A small-molecule ligand and the protein it binds are described below.
Small molecule (SMILES): O=c1c(-c2ccc(O)cc2)coc2cc(O)cc(O)c12

Binding-site contacts:
Ligand atom C3 contacts residue ILE119 of chain 2.A at 3.8 Å (hydrophobic).
Ligand atom O4 contacts residue ILE122 of chain 2.A at 3.5 Å.
Ligand atom O4 contacts residue ILE119 of chain 2.A at 4.1 Å.
Ligand atom C8 contacts residue LEU44 of chain 2.A at 3.7 Å (hydrophobic).
Ligand atom C15 contacts residue GLU51 of chain 2.A at 3.1 Å.
Ligand atom C16 contacts residue LEU44 of chain 2.A at 3.6 Å (hydrophobic).
Ligand atom C14 contacts residue PHE102 of chain 2.A at 4.0 Å (hydrophobic).
Ligand atom C7 contacts residue MET82 of chain 2.A at 4.0 Å (hydrophobic).
Ligand atom O6 contacts residue MET86 of chain 2.A at 3.7 Å.
Ligand atom O14 contacts residue GLU51 of chain 2.A at 2.6 Å (salt-bridge).
Ligand atom C2 contacts residue GLY218 of chain 2.A at 3.9 Å.
Ligand atom O2 contacts residue GLY218 of chain 2.A at 4.0 Å.
Ligand atom C14 contacts residue LEU85 of chain 2.A at 3.9 Å (hydrophobic).
Ligand atom C14 contacts residue GLU51 of chain 2.A at 3.2 Å.
Ligand atom C2 contacts residue MET41 of chain 2.A at 3.5 Å (hydrophobic).
Ligand atom O9 contacts residue THR45 of chain 2.A at 4.0 Å.
Ligand atom O6 contacts residue PHE102 of chain 2.A at 3.9 Å.
Ligand atom O9 contacts residue MET82 of chain 2.A at 4.0 Å.
Ligand atom O2 contacts residue MET41 of chain 2.A at 3.3 Å.
Ligand atom O14 contacts residue LEU85 of chain 2.A at 3.5 Å (h-bond).
Ligand atom C16 contacts residue ALA48 of chain 2.A at 4.0 Å (hydrophobic).
Ligand atom C1 contacts residue MET41 of chain 2.A at 3.7 Å (hydrophobic).
Ligand atom O2 contacts residue LEU222 of chain 2.A at 3.1 Å.
Ligand atom C1 contacts residue LEU222 of chain 2.A at 3.9 Å (hydrophobic).
Ligand atom O4 contacts residue MET86 of chain 2.A at 4.0 Å.
Ligand atom C2 contacts residue LEU222 of chain 2.A at 3.9 Å (hydrophobic).
Ligand atom O2 contacts residue MET225 of chain 2.A at 4.0 Å.
Ligand atom C3 contacts residue HIS221 of chain 2.A at 3.6 Å.
Ligand atom C15 contacts residue LEU47 of chain 2.A at 3.8 Å (hydrophobic).
Ligand atom O2 contacts residue HIS221 of chain 2.A at 2.7 Å (h-bond).
Ligand atom O14 contacts residue ARG92 of chain 2.A at 3.0 Å (salt-bridge).
Ligand atom C3 contacts residue GLY218 of chain 2.A at 3.9 Å.
Ligand atom C2 contacts residue HIS221 of chain 2.A at 3.6 Å.
Ligand atom O9 contacts residue LEU44 of chain 2.A at 4.1 Å.
Ligand atom C12 contacts residue PHE102 of chain 2.A at 3.9 Å (hydrophobic).
Ligand atom C3 contacts residue MET41 of chain 2.A at 4.1 Å (hydrophobic).
Ligand atom C10 contacts residue MET82 of chain 2.A at 4.0 Å (hydrophobic).
Ligand atom C13 contacts residue LEU85 of chain 2.A at 3.7 Å (hydrophobic).
Ligand atom C15 contacts residue PHE102 of chain 2.A at 4.0 Å (hydrophobic).
Ligand atom C11 contacts residue PHE102 of chain 2.A at 3.9 Å (hydrophobic).

Sequence of chain 2.A:
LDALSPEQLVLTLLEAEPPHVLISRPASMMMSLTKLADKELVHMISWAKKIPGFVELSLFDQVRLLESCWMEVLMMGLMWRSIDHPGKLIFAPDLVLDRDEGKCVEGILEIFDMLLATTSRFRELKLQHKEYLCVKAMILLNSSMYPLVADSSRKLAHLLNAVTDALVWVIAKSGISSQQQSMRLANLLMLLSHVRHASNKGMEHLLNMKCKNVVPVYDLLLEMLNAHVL